The protein below binds the small molecule below.
Small molecule (SMILES): CC(=O)N[C@@H]1[C@@H](O)[C@H](O)[C@@H](CO)O[C@H]1O

Sequence of chain 1.B:
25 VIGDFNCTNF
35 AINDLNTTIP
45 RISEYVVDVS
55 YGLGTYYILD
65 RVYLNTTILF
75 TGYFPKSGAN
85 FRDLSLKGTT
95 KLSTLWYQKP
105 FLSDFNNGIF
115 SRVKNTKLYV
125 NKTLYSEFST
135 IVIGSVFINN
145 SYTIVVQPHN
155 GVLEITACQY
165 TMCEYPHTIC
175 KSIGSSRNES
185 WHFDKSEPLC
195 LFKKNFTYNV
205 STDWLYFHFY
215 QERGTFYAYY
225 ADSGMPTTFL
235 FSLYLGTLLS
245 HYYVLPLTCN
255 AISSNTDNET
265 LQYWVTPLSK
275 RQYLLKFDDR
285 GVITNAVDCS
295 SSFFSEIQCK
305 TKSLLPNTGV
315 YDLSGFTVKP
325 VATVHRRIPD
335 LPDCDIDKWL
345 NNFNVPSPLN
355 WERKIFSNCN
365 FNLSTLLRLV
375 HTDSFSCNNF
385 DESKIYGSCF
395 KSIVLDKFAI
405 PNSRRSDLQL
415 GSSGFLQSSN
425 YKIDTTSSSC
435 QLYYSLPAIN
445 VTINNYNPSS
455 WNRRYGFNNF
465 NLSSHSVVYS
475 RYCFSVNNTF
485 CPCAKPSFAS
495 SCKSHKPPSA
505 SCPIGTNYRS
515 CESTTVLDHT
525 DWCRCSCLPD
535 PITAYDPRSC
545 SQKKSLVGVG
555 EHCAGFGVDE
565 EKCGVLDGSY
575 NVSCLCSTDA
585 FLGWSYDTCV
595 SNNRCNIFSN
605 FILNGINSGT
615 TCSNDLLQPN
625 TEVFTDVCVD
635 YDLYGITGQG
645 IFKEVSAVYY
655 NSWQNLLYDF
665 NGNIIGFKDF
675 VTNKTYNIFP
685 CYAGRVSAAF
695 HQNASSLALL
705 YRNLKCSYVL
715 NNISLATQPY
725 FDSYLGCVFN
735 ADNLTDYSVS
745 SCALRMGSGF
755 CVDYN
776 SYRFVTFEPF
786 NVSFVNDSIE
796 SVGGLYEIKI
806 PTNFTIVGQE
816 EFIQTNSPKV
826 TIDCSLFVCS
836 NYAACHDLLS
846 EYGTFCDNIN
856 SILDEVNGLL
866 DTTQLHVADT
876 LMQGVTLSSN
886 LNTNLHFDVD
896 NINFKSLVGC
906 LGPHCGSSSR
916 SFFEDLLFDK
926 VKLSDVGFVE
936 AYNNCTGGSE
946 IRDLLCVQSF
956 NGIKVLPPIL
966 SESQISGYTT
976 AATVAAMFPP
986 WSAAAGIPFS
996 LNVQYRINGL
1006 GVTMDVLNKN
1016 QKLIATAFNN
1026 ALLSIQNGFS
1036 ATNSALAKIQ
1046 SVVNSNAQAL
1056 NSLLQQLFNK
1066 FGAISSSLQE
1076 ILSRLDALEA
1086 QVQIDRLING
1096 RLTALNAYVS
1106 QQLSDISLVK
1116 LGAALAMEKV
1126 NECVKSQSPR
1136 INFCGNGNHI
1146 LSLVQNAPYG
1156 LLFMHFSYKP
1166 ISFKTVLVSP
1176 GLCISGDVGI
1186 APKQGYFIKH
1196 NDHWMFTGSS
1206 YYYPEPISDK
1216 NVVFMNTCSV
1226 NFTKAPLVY

Binding-site contacts:
Ligand atom O7 contacts residue VAL787 of chain 1.B at 4.3 Å.
Ligand atom C6 contacts residue SER744 of chain 1.B at 3.3 Å.
Ligand atom O5 contacts residue SER744 of chain 1.B at 4.3 Å.
Ligand atom O6 contacts residue SER744 of chain 1.B at 3.2 Å (h-bond).
Ligand atom C4 contacts residue ASN786 of chain 1.B at 4.2 Å.
Ligand atom C1 contacts residue ASN786 of chain 1.B at 1.4 Å.
Ligand atom C6 contacts residue VAL743 of chain 1.B at 3.7 Å (hydrophobic).
Ligand atom C4 contacts residue SER742 of chain 1.B at 3.9 Å.
Ligand atom N2 contacts residue ASN786 of chain 1.B at 2.9 Å (h-bond).
Ligand atom C5 contacts residue ASN786 of chain 1.B at 3.7 Å.
Ligand atom O4 contacts residue SER742 of chain 1.B at 4.5 Å.
Ligand atom O7 contacts residue ASN786 of chain 1.B at 4.5 Å.
Ligand atom C4 contacts residue SER744 of chain 1.B at 4.5 Å.
Ligand atom C6 contacts residue SER742 of chain 1.B at 3.3 Å.
Ligand atom O5 contacts residue SER742 of chain 1.B at 4.3 Å.
Ligand atom O5 contacts residue ASN786 of chain 1.B at 2.4 Å (h-bond).
Ligand atom C5 contacts residue SER744 of chain 1.B at 3.4 Å.
Ligand atom O6 contacts residue GLU783 of chain 1.B at 3.1 Å (salt-bridge).
Ligand atom C6 contacts residue GLU783 of chain 1.B at 4.5 Å.
Ligand atom C5 contacts residue SER742 of chain 1.B at 4.1 Å.
Ligand atom O6 contacts residue SER742 of chain 1.B at 3.8 Å.
Ligand atom O4 contacts residue SER744 of chain 1.B at 4.2 Å.
Ligand atom C7 contacts residue ASN786 of chain 1.B at 3.6 Å.
Ligand atom C2 contacts residue ASN786 of chain 1.B at 2.4 Å.
Ligand atom O6 contacts residue VAL743 of chain 1.B at 3.2 Å.
Ligand atom C8 contacts residue ASN786 of chain 1.B at 3.9 Å.
Ligand atom C3 contacts residue ASN786 of chain 1.B at 3.8 Å.